Binding-site contacts:
Ligand atom OD1 contacts residue GLY167 of chain 1.F at 2.4 Å (h-bond).
Ligand atom CD1 contacts residue ASP186 of chain 1.F at 3.4 Å.
Ligand atom OD1 contacts residue GLN191 of chain 1.F at 2.9 Å (h-bond).
Ligand atom NE2 contacts residue PHE139 of chain 1.F at 3.0 Å (h-bond).
Ligand atom ND2 contacts residue MET190 of chain 1.F at 3.1 Å.
Ligand atom CB contacts residue THR47 of chain 1.F at 3.2 Å.
Ligand atom O contacts residue CYS144 of chain 1.F at 3.0 Å (h-bond).
Ligand atom CG contacts residue GLY167 of chain 1.F at 3.3 Å.
Ligand atom OG contacts residue SER189 of chain 1.F at 3.4 Å (h-bond).
Ligand atom N contacts residue GLU165 of chain 1.F at 2.9 Å (salt-bridge).
Ligand atom C contacts residue HIS41 of chain 1.F at 3.3 Å.
Ligand atom C contacts residue HIS163 of chain 1.F at 3.4 Å.
Ligand atom O contacts residue LEU164 of chain 1.F at 3.0 Å.
Ligand atom OG contacts residue GLN191 of chain 1.F at 3.4 Å (h-bond).
Ligand atom C1 contacts residue HIS163 of chain 1.F at 3.0 Å.
Ligand atom CD contacts residue GLU165 of chain 1.F at 3.4 Å.
Ligand atom CD2 contacts residue ASP186 of chain 1.F at 3.5 Å.
Ligand atom OD1 contacts residue LEU166 of chain 1.F at 3.4 Å.
Ligand atom O contacts residue THR47 of chain 1.F at 2.9 Å.
Ligand atom N contacts residue SER189 of chain 1.F at 2.7 Å (h-bond).
Ligand atom OE1 contacts residue GLU165 of chain 1.F at 3.3 Å.
Ligand atom CG contacts residue GLN191 of chain 1.F at 3.1 Å.
Ligand atom CA contacts residue SER189 of chain 1.F at 3.5 Å.
Ligand atom CB contacts residue SER189 of chain 1.F at 3.2 Å.
Ligand atom CA contacts residue GLY167 of chain 1.F at 3.3 Å.
Ligand atom CG contacts residue SER189 of chain 1.F at 3.3 Å.
Ligand atom O contacts residue PRO188 of chain 1.F at 3.5 Å.
Ligand atom CB contacts residue SER189 of chain 1.F at 3.3 Å.
Ligand atom C1 contacts residue CYS144 of chain 1.F at 1.8 Å (hydrophobic).
Ligand atom CB contacts residue MET190 of chain 1.F at 3.2 Å (hydrophobic).
Ligand atom O contacts residue GLU165 of chain 1.F at 2.9 Å (salt-bridge).
Ligand atom C contacts residue CYS144 of chain 1.F at 2.6 Å (hydrophobic).
Ligand atom C1 contacts residue HIS41 of chain 1.F at 3.5 Å.
Ligand atom NE2 contacts residue GLU165 of chain 1.F at 3.1 Å (salt-bridge).
Ligand atom O contacts residue HIS41 of chain 1.F at 2.8 Å (h-bond).
Ligand atom CA contacts residue CYS144 of chain 1.F at 3.4 Å (hydrophobic).
Ligand atom ND2 contacts residue SER189 of chain 1.F at 2.5 Å (h-bond).
Ligand atom CD1 contacts residue ILE51 of chain 1.F at 3.4 Å (hydrophobic).
Ligand atom ND2 contacts residue GLN191 of chain 1.F at 2.4 Å (h-bond).
Ligand atom OE1 contacts residue HIS162 of chain 1.F at 2.7 Å (h-bond).

The small molecule below binds the protein below.
Small molecule (SMILES): CC(=O)[C@H](CCC(N)=O)NC(=O)[C@H](CC(C)C)NC(=O)[C@@H](NC(=O)[C@H](CO)NC(=O)[C@H](CC(N)=O)NC(=O)[C@@H](N)C(C)C)[C@@H](C)O

Sequence of chain 1.F:
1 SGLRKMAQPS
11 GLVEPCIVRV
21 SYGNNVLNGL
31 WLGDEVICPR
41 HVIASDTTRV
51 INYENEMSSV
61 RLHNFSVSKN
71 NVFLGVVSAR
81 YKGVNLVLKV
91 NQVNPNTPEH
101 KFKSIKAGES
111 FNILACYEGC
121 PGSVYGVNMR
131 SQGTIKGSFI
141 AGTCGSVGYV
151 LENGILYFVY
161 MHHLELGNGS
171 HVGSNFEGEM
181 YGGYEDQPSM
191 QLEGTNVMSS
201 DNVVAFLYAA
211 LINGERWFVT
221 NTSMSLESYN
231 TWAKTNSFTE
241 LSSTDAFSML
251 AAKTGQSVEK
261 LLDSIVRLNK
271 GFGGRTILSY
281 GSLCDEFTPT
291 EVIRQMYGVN